Sequence of chain 1.A:
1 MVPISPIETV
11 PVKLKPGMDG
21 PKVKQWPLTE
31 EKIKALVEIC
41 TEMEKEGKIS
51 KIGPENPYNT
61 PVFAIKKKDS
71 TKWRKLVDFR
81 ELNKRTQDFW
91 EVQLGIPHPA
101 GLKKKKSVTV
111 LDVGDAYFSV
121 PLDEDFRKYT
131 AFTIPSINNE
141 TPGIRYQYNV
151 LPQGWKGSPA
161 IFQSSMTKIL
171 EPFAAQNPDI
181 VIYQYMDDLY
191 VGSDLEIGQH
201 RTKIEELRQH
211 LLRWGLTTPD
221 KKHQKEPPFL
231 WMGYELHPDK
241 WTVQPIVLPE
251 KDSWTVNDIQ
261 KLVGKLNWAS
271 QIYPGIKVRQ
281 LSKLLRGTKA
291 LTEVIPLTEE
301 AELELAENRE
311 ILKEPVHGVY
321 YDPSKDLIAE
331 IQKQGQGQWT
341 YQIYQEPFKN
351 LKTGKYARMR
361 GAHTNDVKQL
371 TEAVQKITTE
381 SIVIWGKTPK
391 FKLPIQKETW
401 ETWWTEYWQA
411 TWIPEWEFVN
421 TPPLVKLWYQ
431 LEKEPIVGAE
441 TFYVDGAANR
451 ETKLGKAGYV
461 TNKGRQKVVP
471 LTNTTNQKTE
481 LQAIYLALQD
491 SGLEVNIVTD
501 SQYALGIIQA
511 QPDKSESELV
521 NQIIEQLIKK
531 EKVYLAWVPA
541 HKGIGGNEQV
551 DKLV

Sequence of chain 1.B:
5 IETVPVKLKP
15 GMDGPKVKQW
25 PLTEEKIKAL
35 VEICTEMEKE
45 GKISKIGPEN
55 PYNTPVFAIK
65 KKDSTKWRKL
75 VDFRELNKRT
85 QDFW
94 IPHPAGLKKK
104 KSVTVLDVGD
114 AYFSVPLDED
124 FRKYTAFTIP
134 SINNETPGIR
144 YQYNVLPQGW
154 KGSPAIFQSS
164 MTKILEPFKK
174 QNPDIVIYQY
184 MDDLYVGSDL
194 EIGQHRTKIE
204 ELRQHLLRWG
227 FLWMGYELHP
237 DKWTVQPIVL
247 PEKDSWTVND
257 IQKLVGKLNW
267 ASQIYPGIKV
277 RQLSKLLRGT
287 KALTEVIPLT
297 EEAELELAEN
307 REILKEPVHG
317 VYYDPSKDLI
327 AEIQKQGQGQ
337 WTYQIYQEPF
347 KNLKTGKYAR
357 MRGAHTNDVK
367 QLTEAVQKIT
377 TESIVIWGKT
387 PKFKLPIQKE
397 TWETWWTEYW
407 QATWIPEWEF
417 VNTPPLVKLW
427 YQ

This small molecule binds to this protein.
Small molecule (SMILES): Cc1cc2cc(C#N)ccc2c(C)c1Nc1ncnc(Nc2ccc(C#N)cc2)n1

Binding-site contacts:
Ligand atom CAI contacts residue LYS105 of chain 1.A at 3.6 Å.
Ligand atom NAD contacts residue LEU236 of chain 1.A at 3.1 Å (h-bond).
Ligand atom CAB contacts residue LEU102 of chain 1.A at 3.7 Å (hydrophobic).
Ligand atom CBC contacts residue TYR183 of chain 1.A at 3.7 Å (hydrophobic).
Ligand atom CAB contacts residue PRO97 of chain 1.A at 3.6 Å (hydrophobic).
Ligand atom CAA contacts residue LEU236 of chain 1.A at 3.7 Å (hydrophobic).
Ligand atom NAU contacts residue GLU138 of chain 1.B at 3.4 Å (salt-bridge).
Ligand atom NAT contacts residue LYS103 of chain 1.A at 3.4 Å (salt-bridge).
Ligand atom CBH contacts residue TYR183 of chain 1.A at 3.5 Å (hydrophobic).
Ligand atom CCB contacts residue TYR190 of chain 1.A at 3.4 Å (hydrophobic).
Ligand atom NAT contacts residue LYS105 of chain 1.A at 3.8 Å.
Ligand atom NAB contacts residue TRP231 of chain 1.A at 3.2 Å.
Ligand atom CBE contacts residue LYS103 of chain 1.A at 3.8 Å.
Ligand atom NAD contacts residue PHE229 of chain 1.A at 3.4 Å.
Ligand atom CBE contacts residue LEU102 of chain 1.A at 3.7 Å (hydrophobic).
Ligand atom CAG contacts residue TYR320 of chain 1.A at 3.6 Å (hydrophobic).
Ligand atom CAJ contacts residue TYR183 of chain 1.A at 3.4 Å (hydrophobic).
Ligand atom CAA contacts residue TYR183 of chain 1.A at 3.8 Å (hydrophobic).
Ligand atom NAS contacts residue LEU102 of chain 1.A at 3.5 Å.
Ligand atom NAV contacts residue LEU102 of chain 1.A at 3.5 Å.
Ligand atom CCC contacts residue LEU236 of chain 1.A at 3.8 Å (hydrophobic).
Ligand atom CAH contacts residue LEU102 of chain 1.A at 3.7 Å (hydrophobic).
Ligand atom NAD contacts residue PRO238 of chain 1.A at 3.7 Å.
Ligand atom CAE contacts residue HIS237 of chain 1.A at 3.5 Å.
Ligand atom CAI contacts residue LYS103 of chain 1.A at 3.0 Å.
Ligand atom CAB contacts residue TYR183 of chain 1.A at 3.6 Å (hydrophobic).
Ligand atom CAZ contacts residue TYR183 of chain 1.A at 3.5 Å (hydrophobic).
Ligand atom CBB contacts residue TYR183 of chain 1.A at 3.5 Å (hydrophobic).
Ligand atom NAB contacts residue TYR190 of chain 1.A at 3.8 Å.
Ligand atom CCD contacts residue TYR190 of chain 1.A at 3.8 Å (hydrophobic).
Ligand atom CBD contacts residue LYS105 of chain 1.A at 3.9 Å.
Ligand atom CCA contacts residue TYR190 of chain 1.A at 3.4 Å (hydrophobic).
Ligand atom NAD contacts residue HIS237 of chain 1.A at 3.4 Å.
Ligand atom CCD contacts residue TRP231 of chain 1.A at 3.7 Å (hydrophobic).
Ligand atom CBG contacts residue GLU138 of chain 1.B at 3.3 Å.
Ligand atom CAG contacts residue HIS237 of chain 1.A at 3.8 Å.
Ligand atom NAB contacts residue PHE229 of chain 1.A at 3.7 Å.
Ligand atom CBA contacts residue TYR320 of chain 1.A at 3.8 Å (hydrophobic).
Ligand atom NAV contacts residue LYS103 of chain 1.A at 2.8 Å (salt-bridge).
Ligand atom CBD contacts residue LYS103 of chain 1.A at 3.3 Å.